Binding-site contacts:
Ligand atom O4 contacts residue LEU151 of chain 16.A at 4.1 Å.
Ligand atom C7 contacts residue ASP85 of chain 16.A at 4.4 Å.
Ligand atom C6 contacts residue LEU151 of chain 16.A at 3.8 Å (hydrophobic).
Ligand atom O5 contacts residue ASN87 of chain 16.A at 2.4 Å (h-bond).
Ligand atom N2 contacts residue ASN87 of chain 16.A at 2.8 Å (h-bond).
Ligand atom O7 contacts residue ASN87 of chain 16.A at 3.0 Å (h-bond).
Ligand atom C4 contacts residue ASN87 of chain 16.A at 4.2 Å.
Ligand atom C6 contacts residue LEU91 of chain 16.A at 3.7 Å (hydrophobic).
Ligand atom O7 contacts residue ASP85 of chain 16.A at 3.4 Å (salt-bridge).
Ligand atom C5 contacts residue ASN87 of chain 16.A at 3.7 Å.
Ligand atom C1 contacts residue SER89 of chain 16.A at 4.5 Å.
Ligand atom C2 contacts residue ASN87 of chain 16.A at 2.4 Å.
Ligand atom C1 contacts residue ASN87 of chain 16.A at 1.4 Å.
Ligand atom C3 contacts residue ASN87 of chain 16.A at 3.8 Å.
Ligand atom O6 contacts residue LEU91 of chain 16.A at 4.1 Å.
Ligand atom C8 contacts residue ASN87 of chain 16.A at 4.3 Å.
Ligand atom C5 contacts residue LEU151 of chain 16.A at 4.1 Å (hydrophobic).
Ligand atom C7 contacts residue ASN87 of chain 16.A at 3.1 Å.

This protein binds this small molecule.
Small molecule (SMILES): CC(=O)N[C@@H]1[C@@H](O)[C@H](O)[C@@H](CO)O[C@H]1O

Sequence of chain 16.A:
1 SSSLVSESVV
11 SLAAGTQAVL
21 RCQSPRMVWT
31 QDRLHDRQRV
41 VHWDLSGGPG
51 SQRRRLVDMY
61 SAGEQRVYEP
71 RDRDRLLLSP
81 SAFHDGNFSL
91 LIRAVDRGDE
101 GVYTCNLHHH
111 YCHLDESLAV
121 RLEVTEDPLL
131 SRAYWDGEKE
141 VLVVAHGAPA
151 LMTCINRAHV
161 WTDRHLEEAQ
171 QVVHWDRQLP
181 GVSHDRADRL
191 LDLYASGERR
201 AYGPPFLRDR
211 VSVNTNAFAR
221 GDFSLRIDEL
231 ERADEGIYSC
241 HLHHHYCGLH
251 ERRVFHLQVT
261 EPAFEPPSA